Sequence of chain 1.D:
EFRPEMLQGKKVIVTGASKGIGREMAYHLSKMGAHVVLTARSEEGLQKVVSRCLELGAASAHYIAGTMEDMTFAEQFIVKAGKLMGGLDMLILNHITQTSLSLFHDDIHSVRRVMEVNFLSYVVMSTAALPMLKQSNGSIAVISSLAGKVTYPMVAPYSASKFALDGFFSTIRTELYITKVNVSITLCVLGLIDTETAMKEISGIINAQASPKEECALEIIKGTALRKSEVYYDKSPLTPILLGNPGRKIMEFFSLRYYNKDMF

Binding-site contacts:
Ligand atom C16 contacts residue THR128 of chain 1.C at 4.0 Å.
Ligand atom C7 contacts residue SER174 of chain 1.C at 3.5 Å.
Ligand atom O5 contacts residue TYR187 of chain 1.C at 3.2 Å.
Ligand atom C21 contacts residue ALA237 of chain 1.C at 4.0 Å (hydrophobic).
Ligand atom C23 contacts residue THR226 of chain 1.C at 3.3 Å.
Ligand atom C7 contacts residue LEU219 of chain 1.C at 3.4 Å (hydrophobic).
Ligand atom C7 contacts residue GLY220 of chain 1.C at 3.4 Å.
Ligand atom C18 contacts residue ILE231 of chain 1.C at 3.8 Å (hydrophobic).
Ligand atom C9 contacts residue NDP1 of chain 1.M at 3.9 Å.
Ligand atom C15 contacts residue NDP1 of chain 1.M at 3.8 Å.
Ligand atom C13 contacts residue LEU130 of chain 1.C at 3.7 Å (hydrophobic).
Ligand atom C15 contacts residue TYR187 of chain 1.C at 3.9 Å (hydrophobic).
Ligand atom C7 contacts residue NDP1 of chain 1.M at 3.6 Å.
Ligand atom C12 contacts residue TYR288 of chain 1.D at 3.2 Å (hydrophobic).
Ligand atom C12 contacts residue ILE235 of chain 1.C at 3.1 Å (hydrophobic).
Ligand atom C19 contacts residue ILE231 of chain 1.C at 3.9 Å (hydrophobic).
Ligand atom O25 contacts residue NDP1 of chain 1.M at 3.2 Å.
Ligand atom C11 contacts residue ILE235 of chain 1.C at 3.4 Å (hydrophobic).
Ligand atom O5 contacts residue NDP1 of chain 1.M at 3.4 Å.
Ligand atom C17 contacts residue ALA227 of chain 1.C at 3.7 Å (hydrophobic).
Ligand atom C2 contacts residue SER174 of chain 1.C at 3.6 Å.
Ligand atom C13 contacts residue VAL184 of chain 1.C at 4.0 Å (hydrophobic).
Ligand atom C7 contacts residue LEU221 of chain 1.C at 3.4 Å (hydrophobic).
Ligand atom S22 contacts residue ILE125 of chain 1.C at 3.6 Å.
Ligand atom C13 contacts residue TYR288 of chain 1.D at 3.9 Å (hydrophobic).
Ligand atom C1 contacts residue NDP1 of chain 1.M at 3.6 Å.
Ligand atom O24 contacts residue THR128 of chain 1.C at 2.4 Å (h-bond).
Ligand atom O24 contacts residue TYR187 of chain 1.C at 3.5 Å.
Ligand atom C6 contacts residue TYR181 of chain 1.C at 3.4 Å (hydrophobic).
Ligand atom O5 contacts residue SER174 of chain 1.C at 2.5 Å (h-bond).
Ligand atom N4 contacts residue NDP1 of chain 1.M at 3.8 Å.
Ligand atom O25 contacts residue ILE125 of chain 1.C at 3.2 Å.
Ligand atom C18 contacts residue ALA227 of chain 1.C at 3.9 Å (hydrophobic).
Ligand atom C6 contacts residue SER174 of chain 1.C at 3.7 Å.
Ligand atom S22 contacts residue THR128 of chain 1.C at 3.5 Å (h-bond).
Ligand atom C13 contacts residue ILE235 of chain 1.C at 3.5 Å (hydrophobic).
Ligand atom C23 contacts residue NDP1 of chain 1.M at 3.6 Å.
Ligand atom O24 contacts residue ILE125 of chain 1.C at 3.1 Å.
Ligand atom O25 contacts residue TYR187 of chain 1.C at 3.4 Å (h-bond).
Ligand atom C1 contacts residue SER174 of chain 1.C at 3.3 Å.

Sequence of chain 1.C:
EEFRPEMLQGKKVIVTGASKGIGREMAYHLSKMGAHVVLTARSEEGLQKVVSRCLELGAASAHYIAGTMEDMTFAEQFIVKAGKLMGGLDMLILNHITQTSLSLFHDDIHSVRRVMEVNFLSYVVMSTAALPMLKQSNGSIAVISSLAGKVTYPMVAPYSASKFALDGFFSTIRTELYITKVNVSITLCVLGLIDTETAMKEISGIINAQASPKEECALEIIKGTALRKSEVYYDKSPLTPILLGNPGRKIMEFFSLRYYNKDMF

A protein and the small-molecule ligand that binds it are described below.
Small molecule (SMILES): COc1ccccc1[C@@H]1N(c2cccc(S(C)(=O)=O)c2)C(=O)C1(C)C